Binding-site contacts:
Ligand atom CB contacts residue GLU66 of chain 1.D at 3.3 Å.
Ligand atom CA contacts residue GLU66 of chain 1.D at 3.2 Å.
Ligand atom CD contacts residue TYR7 of chain 1.D at 3.4 Å (hydrophobic).
Ligand atom NH1 contacts residue ASP162 of chain 1.D at 3.6 Å.
Ligand atom OXT contacts residue GLU83 of chain 1.D at 2.6 Å (salt-bridge).
Ligand atom CD contacts residue TYR169 of chain 1.D at 3.6 Å (hydrophobic).
Ligand atom CD1 contacts residue ILE73 of chain 1.D at 3.2 Å (hydrophobic).
Ligand atom CD contacts residue HIS100 of chain 1.D at 3.5 Å.
Ligand atom CD1 contacts residue TRP98 of chain 1.D at 3.1 Å (hydrophobic).
Ligand atom CA contacts residue TYR181 of chain 1.D at 3.4 Å (hydrophobic).
Ligand atom CG1 contacts residue ILE73 of chain 1.D at 3.5 Å (hydrophobic).
Ligand atom CA contacts residue TYR169 of chain 1.D at 3.6 Å (hydrophobic).
Ligand atom N contacts residue TYR181 of chain 1.D at 2.6 Å (h-bond).
Ligand atom CD1 contacts residue TRP134 of chain 1.D at 3.3 Å (hydrophobic).
Ligand atom CD1 contacts residue GLU66 of chain 1.D at 3.5 Å.
Ligand atom OXT contacts residue LYS154 of chain 1.D at 3.5 Å (salt-bridge).
Ligand atom C contacts residue GLU66 of chain 1.D at 3.3 Å.
Ligand atom CB contacts residue TRP177 of chain 1.D at 3.4 Å (hydrophobic).
Ligand atom CD2 contacts residue MET125 of chain 1.D at 3.5 Å (hydrophobic).
Ligand atom CE1 contacts residue ILE165 of chain 1.D at 3.3 Å (hydrophobic).
Ligand atom CA contacts residue GLN76 of chain 1.D at 2.9 Å.
Ligand atom CD2 contacts residue TYR5 of chain 1.D at 3.6 Å (hydrophobic).
Ligand atom CG contacts residue GLU66 of chain 1.D at 3.4 Å.
Ligand atom N contacts residue TYR5 of chain 1.D at 2.9 Å (h-bond).
Ligand atom O contacts residue ASN80 of chain 1.D at 3.5 Å (h-bond).
Ligand atom O contacts residue GLN166 of chain 1.D at 3.2 Å (h-bond).
Ligand atom CB contacts residue TYR169 of chain 1.D at 3.5 Å (hydrophobic).
Ligand atom N contacts residue GLN76 of chain 1.D at 3.6 Å (h-bond).
Ligand atom C contacts residue TYR5 of chain 1.D at 3.5 Å (hydrophobic).
Ligand atom C contacts residue LYS69 of chain 1.D at 3.4 Å.
Ligand atom O contacts residue LYS69 of chain 1.D at 2.5 Å (salt-bridge).
Ligand atom N contacts residue GLU66 of chain 1.D at 2.5 Å (salt-bridge).
Ligand atom CB contacts residue GLN76 of chain 1.D at 3.1 Å.
Ligand atom CA contacts residue TYR5 of chain 1.D at 3.3 Å (hydrophobic).
Ligand atom O contacts residue ASN80 of chain 1.D at 3.2 Å (h-bond).
Ligand atom O contacts residue TYR169 of chain 1.D at 2.7 Å (h-bond).
Ligand atom OXT contacts residue ASN80 of chain 1.D at 3.6 Å (h-bond).
Ligand atom CA contacts residue GLU66 of chain 1.D at 3.5 Å.
Ligand atom C contacts residue ASN80 of chain 1.D at 3.4 Å.
Ligand atom C contacts residue GLU83 of chain 1.D at 3.5 Å.

Sequence of chain 1.D:
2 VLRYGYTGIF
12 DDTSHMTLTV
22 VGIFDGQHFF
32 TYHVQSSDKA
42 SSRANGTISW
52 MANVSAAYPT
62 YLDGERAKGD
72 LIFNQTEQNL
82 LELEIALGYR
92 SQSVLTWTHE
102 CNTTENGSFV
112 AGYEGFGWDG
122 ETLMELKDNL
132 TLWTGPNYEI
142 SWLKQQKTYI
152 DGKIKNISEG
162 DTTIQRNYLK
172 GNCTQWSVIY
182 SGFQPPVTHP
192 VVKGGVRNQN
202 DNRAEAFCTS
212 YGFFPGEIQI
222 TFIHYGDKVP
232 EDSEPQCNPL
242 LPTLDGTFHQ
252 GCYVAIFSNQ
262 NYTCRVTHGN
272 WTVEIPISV

The protein below binds the small molecule below.
Small molecule (SMILES): CC[C@H](C)[C@H](NC(=O)[C@H](C)NC(=O)[C@H](Cc1cnc[nH]1)NC(=O)[C@@H]1CCCN1C(=O)[C@H](CC(C)C)NC(=O)[C@H](C)N)C(=O)N[C@@H](CC(C)C)C(=O)N[C@@H](CCCN=C(N)N)C(=O)N[C@@H](CC(C)C)C(=O)O